This protein binds this small molecule.
Small molecule (SMILES): CC(=O)N[C@@H]1[C@@H](O)[C@H](O)[C@@H](CO)O[C@H]1O

Binding-site contacts:
Ligand atom C8 contacts residue GLU482 of chain 3.A at 3.8 Å.
Ligand atom N2 contacts residue ARG465 of chain 3.A at 4.3 Å.
Ligand atom C4 contacts residue ASN485 of chain 3.A at 4.2 Å.
Ligand atom C8 contacts residue LYS469 of chain 3.A at 3.8 Å.
Ligand atom C5 contacts residue ASN485 of chain 3.A at 3.6 Å.
Ligand atom N2 contacts residue ASN485 of chain 3.A at 2.9 Å (h-bond).
Ligand atom C7 contacts residue ARG465 of chain 3.A at 3.8 Å.
Ligand atom C7 contacts residue GLU482 of chain 3.A at 4.0 Å.
Ligand atom O7 contacts residue ARG465 of chain 3.A at 3.7 Å.
Ligand atom O7 contacts residue SER466 of chain 3.A at 4.3 Å.
Ligand atom C3 contacts residue ASN485 of chain 3.A at 3.8 Å.
Ligand atom C1 contacts residue ASN485 of chain 3.A at 1.4 Å.
Ligand atom O7 contacts residue GLU482 of chain 3.A at 4.1 Å.
Ligand atom O5 contacts residue ASN485 of chain 3.A at 2.4 Å (h-bond).
Ligand atom N2 contacts residue GLU482 of chain 3.A at 4.5 Å.
Ligand atom C2 contacts residue ASN485 of chain 3.A at 2.4 Å.
Ligand atom C8 contacts residue ARG465 of chain 3.A at 3.9 Å.
Ligand atom O7 contacts residue ASN485 of chain 3.A at 3.2 Å (h-bond).
Ligand atom O3 contacts residue ARG465 of chain 3.A at 3.5 Å.
Ligand atom C7 contacts residue ASN485 of chain 3.A at 3.3 Å.

Sequence of chain 3.A:
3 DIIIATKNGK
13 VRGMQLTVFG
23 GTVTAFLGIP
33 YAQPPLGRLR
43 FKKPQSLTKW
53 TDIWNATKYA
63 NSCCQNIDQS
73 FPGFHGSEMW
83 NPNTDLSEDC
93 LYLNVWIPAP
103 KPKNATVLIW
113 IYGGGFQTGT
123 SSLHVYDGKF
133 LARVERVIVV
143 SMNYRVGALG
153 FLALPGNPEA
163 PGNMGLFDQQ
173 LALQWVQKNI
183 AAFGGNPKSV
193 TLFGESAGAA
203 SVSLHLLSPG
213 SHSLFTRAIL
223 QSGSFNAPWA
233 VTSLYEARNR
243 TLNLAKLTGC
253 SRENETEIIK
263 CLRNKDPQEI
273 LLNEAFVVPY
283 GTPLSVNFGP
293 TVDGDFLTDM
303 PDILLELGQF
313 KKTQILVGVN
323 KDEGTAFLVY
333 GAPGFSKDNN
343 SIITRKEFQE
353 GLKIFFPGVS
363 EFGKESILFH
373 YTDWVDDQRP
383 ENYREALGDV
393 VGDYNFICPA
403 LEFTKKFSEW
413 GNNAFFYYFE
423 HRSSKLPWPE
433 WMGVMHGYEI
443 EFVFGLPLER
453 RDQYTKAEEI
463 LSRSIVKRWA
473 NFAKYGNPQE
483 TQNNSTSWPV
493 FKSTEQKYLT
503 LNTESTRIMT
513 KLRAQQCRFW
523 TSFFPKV